Sequence of chain 1.F:
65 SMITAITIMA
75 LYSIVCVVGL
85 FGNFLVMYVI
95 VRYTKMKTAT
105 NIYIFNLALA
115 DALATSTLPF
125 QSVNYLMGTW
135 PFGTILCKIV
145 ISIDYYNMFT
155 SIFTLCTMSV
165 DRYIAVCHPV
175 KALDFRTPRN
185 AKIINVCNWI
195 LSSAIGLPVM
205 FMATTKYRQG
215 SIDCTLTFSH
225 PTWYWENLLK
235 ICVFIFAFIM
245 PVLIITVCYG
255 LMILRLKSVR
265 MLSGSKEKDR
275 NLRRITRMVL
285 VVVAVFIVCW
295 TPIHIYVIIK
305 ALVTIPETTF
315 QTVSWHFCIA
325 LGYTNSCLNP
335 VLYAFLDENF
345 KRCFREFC

Sequence of chain 1.A:
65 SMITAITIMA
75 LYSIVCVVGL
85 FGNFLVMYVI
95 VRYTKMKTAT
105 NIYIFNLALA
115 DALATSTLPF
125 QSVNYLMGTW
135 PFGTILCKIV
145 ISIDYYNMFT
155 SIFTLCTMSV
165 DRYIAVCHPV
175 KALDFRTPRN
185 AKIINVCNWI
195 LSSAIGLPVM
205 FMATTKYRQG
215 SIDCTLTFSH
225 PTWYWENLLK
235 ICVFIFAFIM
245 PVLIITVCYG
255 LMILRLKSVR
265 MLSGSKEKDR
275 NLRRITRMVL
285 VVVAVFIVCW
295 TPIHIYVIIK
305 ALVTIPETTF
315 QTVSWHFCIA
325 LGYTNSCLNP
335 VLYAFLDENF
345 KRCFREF

The protein below binds the small molecule below.
Small molecule (SMILES): CC(C)CCC[C@@H](C)[C@H]1CC[C@H]2[C@@H]3CC=C4C[C@@H](O)CC[C@]4(C)[C@H]3CC[C@]12C

Binding-site contacts:
Ligand atom C16 contacts residue LEU195 of chain 1.F at 4.4 Å (hydrophobic).
Ligand atom C2 contacts residue MET206 of chain 1.A at 3.7 Å (hydrophobic).
Ligand atom C1 contacts residue PRO202 of chain 1.A at 3.7 Å (hydrophobic).
Ligand atom O1 contacts residue MET206 of chain 1.A at 4.2 Å.
Ligand atom C14 contacts residue LEU195 of chain 1.F at 4.4 Å (hydrophobic).
Ligand atom C11 contacts residue ALA198 of chain 1.A at 4.2 Å (hydrophobic).
Ligand atom C18 contacts residue CYS236 of chain 1.A at 4.0 Å (hydrophobic).
Ligand atom C12 contacts residue ILE199 of chain 1.A at 3.8 Å (hydrophobic).
Ligand atom C27 contacts residue PHE240 of chain 1.F at 3.8 Å (hydrophobic).
Ligand atom C12 contacts residue ALA198 of chain 1.A at 3.4 Å (hydrophobic).
Ligand atom C21 contacts residue ILE199 of chain 1.A at 4.2 Å (hydrophobic).
Ligand atom C1 contacts residue MET206 of chain 1.A at 4.4 Å (hydrophobic).
Ligand atom C27 contacts residue PHE240 of chain 1.A at 4.4 Å (hydrophobic).
Ligand atom C11 contacts residue ILE199 of chain 1.A at 3.8 Å (hydrophobic).
Ligand atom C22 contacts residue PHE240 of chain 1.A at 4.4 Å (hydrophobic).
Ligand atom C27 contacts residue CLR1 of chain 1.R at 3.8 Å.
Ligand atom C3 contacts residue TRP229 of chain 1.A at 4.4 Å (hydrophobic).
Ligand atom C7 contacts residue LEU195 of chain 1.F at 4.1 Å (hydrophobic).
Ligand atom C4 contacts residue TRP229 of chain 1.A at 3.6 Å (hydrophobic).
Ligand atom C21 contacts residue LEU195 of chain 1.A at 4.0 Å (hydrophobic).
Ligand atom C15 contacts residue LEU195 of chain 1.F at 3.8 Å (hydrophobic).
Ligand atom C26 contacts residue PHE157 of chain 1.A at 4.2 Å (hydrophobic).
Ligand atom C24 contacts residue CLR1 of chain 1.R at 3.7 Å.
Ligand atom C26 contacts residue CLR1 of chain 1.R at 4.4 Å.
Ligand atom C5 contacts residue LEU232 of chain 1.A at 4.5 Å (hydrophobic).
Ligand atom C2 contacts residue PRO202 of chain 1.A at 4.2 Å (hydrophobic).
Ligand atom C25 contacts residue CLR1 of chain 1.R at 4.4 Å.
Ligand atom O1 contacts residue TRP229 of chain 1.A at 4.0 Å.
Ligand atom C26 contacts residue LEU195 of chain 1.A at 3.9 Å (hydrophobic).
Ligand atom C25 contacts residue PHE240 of chain 1.A at 4.0 Å (hydrophobic).
Ligand atom C24 contacts residue PHE240 of chain 1.A at 3.6 Å (hydrophobic).
Ligand atom C19 contacts residue LEU232 of chain 1.A at 4.0 Å (hydrophobic).
Ligand atom C23 contacts residue PHE240 of chain 1.A at 3.9 Å (hydrophobic).
Ligand atom C21 contacts residue ALA198 of chain 1.A at 3.8 Å (hydrophobic).
Ligand atom C19 contacts residue LEU233 of chain 1.A at 3.9 Å (hydrophobic).